Binding-site contacts:
Ligand atom O6 contacts residue HIS57 of chain 1.B at 3.6 Å.
Ligand atom C2 contacts residue ASN90 of chain 1.B at 3.9 Å.
Ligand atom O4 contacts residue LYS91 of chain 1.B at 3.0 Å (salt-bridge).
Ligand atom O6 contacts residue GLN56 of chain 1.B at 3.2 Å (h-bond).
Ligand atom C2 contacts residue LYS91 of chain 1.B at 3.8 Å.
Ligand atom O6 contacts residue TRP88 of chain 1.B at 3.8 Å.
Ligand atom O3 contacts residue GLU51 of chain 1.B at 3.9 Å.
Ligand atom C5 contacts residue TRP88 of chain 1.B at 3.6 Å (hydrophobic).
Ligand atom O4 contacts residue TRP88 of chain 1.B at 4.5 Å.
Ligand atom C6 contacts residue GLU51 of chain 1.B at 4.5 Å.
Ligand atom O4 contacts residue HIS57 of chain 1.B at 4.5 Å.
Ligand atom O1 contacts residue TRP88 of chain 1.B at 4.1 Å.
Ligand atom O5 contacts residue GLN56 of chain 1.B at 3.4 Å (h-bond).
Ligand atom O3 contacts residue TRP88 of chain 1.B at 3.6 Å.
Ligand atom O4 contacts residue GLN56 of chain 1.B at 3.4 Å.
Ligand atom C6 contacts residue GLN56 of chain 1.B at 3.8 Å.
Ligand atom C4 contacts residue TRP88 of chain 1.B at 3.5 Å (hydrophobic).
Ligand atom O3 contacts residue ASN90 of chain 1.B at 2.8 Å (h-bond).
Ligand atom C3 contacts residue ASN90 of chain 1.B at 3.7 Å.
Ligand atom C4 contacts residue LYS91 of chain 1.B at 3.8 Å.
Ligand atom O4 contacts residue GLU51 of chain 1.B at 2.6 Å (salt-bridge).
Ligand atom C1 contacts residue GLN56 of chain 1.B at 4.2 Å.
Ligand atom C4 contacts residue GLU51 of chain 1.B at 3.4 Å.
Ligand atom C4 contacts residue GLN56 of chain 1.B at 4.4 Å.
Ligand atom C6 contacts residue HIS57 of chain 1.B at 3.6 Å.
Ligand atom C6 contacts residue TRP88 of chain 1.B at 3.5 Å (hydrophobic).
Ligand atom C3 contacts residue GLU51 of chain 1.B at 4.3 Å.
Ligand atom O3 contacts residue LYS91 of chain 1.B at 2.7 Å (salt-bridge).
Ligand atom O6 contacts residue GLN61 of chain 1.B at 3.1 Å (h-bond).
Ligand atom O2 contacts residue LYS91 of chain 1.B at 4.4 Å.
Ligand atom C5 contacts residue GLN56 of chain 1.B at 4.2 Å.
Ligand atom C6 contacts residue GLN61 of chain 1.B at 4.1 Å.
Ligand atom C3 contacts residue TRP88 of chain 1.B at 3.5 Å (hydrophobic).
Ligand atom O2 contacts residue ASN90 of chain 1.B at 2.8 Å (h-bond).
Ligand atom C3 contacts residue LYS91 of chain 1.B at 3.6 Å.

This small molecule binds to this protein.
Small molecule (SMILES): OC[C@H]1O[C@H](O)[C@H](O)[C@@H](O)[C@H]1O

Sequence of chain 1.B:
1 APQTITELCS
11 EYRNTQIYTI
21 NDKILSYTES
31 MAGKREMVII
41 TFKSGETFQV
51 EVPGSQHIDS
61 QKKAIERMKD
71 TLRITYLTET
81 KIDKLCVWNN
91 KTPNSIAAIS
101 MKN